Sequence of chain 1.B:
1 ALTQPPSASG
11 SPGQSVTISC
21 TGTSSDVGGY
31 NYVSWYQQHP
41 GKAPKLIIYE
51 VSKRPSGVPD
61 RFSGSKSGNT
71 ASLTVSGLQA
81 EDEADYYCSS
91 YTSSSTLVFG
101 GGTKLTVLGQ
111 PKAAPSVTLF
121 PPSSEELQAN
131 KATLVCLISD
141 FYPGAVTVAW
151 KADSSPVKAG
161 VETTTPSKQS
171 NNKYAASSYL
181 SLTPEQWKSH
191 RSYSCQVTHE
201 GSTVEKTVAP

Sequence of chain 1.C:
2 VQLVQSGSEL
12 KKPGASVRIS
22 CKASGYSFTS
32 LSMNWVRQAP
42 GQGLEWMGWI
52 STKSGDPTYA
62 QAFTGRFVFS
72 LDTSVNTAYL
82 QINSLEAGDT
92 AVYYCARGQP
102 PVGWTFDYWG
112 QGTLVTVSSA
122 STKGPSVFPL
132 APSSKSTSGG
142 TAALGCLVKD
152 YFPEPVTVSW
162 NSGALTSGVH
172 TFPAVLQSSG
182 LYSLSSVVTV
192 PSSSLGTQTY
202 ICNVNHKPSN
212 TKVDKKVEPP

The small molecule below binds the protein below.
Small molecule (SMILES): CC(C)[C@H](NC(=O)[C@@H](NC(=O)[C@@H](N)CC(=O)O)C(C)C)C(=O)N[C@@H](CC(N)=O)C(=O)N[C@@H](CCC(N)=O)C(=O)N[C@@H](CCC(N)=O)C(N)=O

Binding-site contacts:
Ligand atom OD1 contacts residue PRO102 of chain 1.C at 3.6 Å (h-bond).
Ligand atom OE1 contacts residue GLY104 of chain 1.C at 3.1 Å (h-bond).
Ligand atom CD contacts residue GLY104 of chain 1.C at 3.3 Å.
Ligand atom NE2 contacts residue GLY104 of chain 1.C at 3.6 Å (h-bond).
Ligand atom CG contacts residue SER33 of chain 1.C at 3.6 Å.
Ligand atom OE1 contacts residue SER33 of chain 1.C at 2.5 Å (h-bond).
Ligand atom O contacts residue TRP105 of chain 1.C at 2.8 Å (h-bond).
Ligand atom O contacts residue TRP50 of chain 1.C at 2.7 Å (h-bond).
Ligand atom NE2 contacts residue TRP105 of chain 1.C at 3.2 Å.
Ligand atom CB contacts residue SER95 of chain 1.B at 3.6 Å.
Ligand atom NE2 contacts residue LYS54 of chain 1.C at 3.4 Å (salt-bridge).
Ligand atom CD contacts residue THR53 of chain 1.C at 3.6 Å.
Ligand atom NE2 contacts residue THR30 of chain 1.C at 3.3 Å (h-bond).
Ligand atom CA contacts residue SER52 of chain 1.C at 3.5 Å.
Ligand atom NE2 contacts residue ASN35 of chain 1.C at 2.9 Å (h-bond).
Ligand atom OE1 contacts residue LEU32 of chain 1.C at 3.0 Å.
Ligand atom ND2 contacts residue PRO102 of chain 1.C at 3.4 Å (h-bond).
Ligand atom CG2 contacts residue TYR30 of chain 1.B at 3.5 Å (hydrophobic).
Ligand atom CA contacts residue VAL103 of chain 1.C at 3.6 Å (hydrophobic).
Ligand atom CG contacts residue VAL103 of chain 1.C at 3.3 Å (hydrophobic).
Ligand atom NE2 contacts residue TRP50 of chain 1.C at 3.6 Å.
Ligand atom CB contacts residue TRP50 of chain 1.C at 3.5 Å (hydrophobic).
Ligand atom CB contacts residue VAL103 of chain 1.C at 3.2 Å (hydrophobic).
Ligand atom NE2 contacts residue THR53 of chain 1.C at 3.0 Å (h-bond).
Ligand atom CD contacts residue LEU32 of chain 1.C at 3.4 Å (hydrophobic).
Ligand atom CD contacts residue TRP50 of chain 1.C at 3.5 Å (hydrophobic).
Ligand atom O contacts residue SER52 of chain 1.C at 3.3 Å (h-bond).
Ligand atom CB contacts residue SER33 of chain 1.C at 3.4 Å.
Ligand atom C contacts residue TRP50 of chain 1.C at 3.4 Å (hydrophobic).
Ligand atom CD contacts residue ASN35 of chain 1.C at 3.6 Å.
Ligand atom N contacts residue VAL103 of chain 1.C at 2.8 Å (h-bond).
Ligand atom CA contacts residue TRP50 of chain 1.C at 3.4 Å (hydrophobic).
Ligand atom C contacts residue SER52 of chain 1.C at 3.6 Å.
Ligand atom OE1 contacts residue THR53 of chain 1.C at 3.2 Å (h-bond).
Ligand atom OE1 contacts residue ASN35 of chain 1.C at 2.8 Å (h-bond).
Ligand atom OE1 contacts residue SER52 of chain 1.C at 3.5 Å.
Ligand atom OD1 contacts residue TYR30 of chain 1.B at 3.3 Å.
Ligand atom CD contacts residue SER33 of chain 1.C at 3.1 Å.
Ligand atom CG contacts residue PRO102 of chain 1.C at 3.5 Å (hydrophobic).
Ligand atom N contacts residue TYR91 of chain 1.B at 3.1 Å (h-bond).